Binding-site contacts:
Ligand atom O7 contacts residue ASN116 of chain 1.C at 3.2 Å (h-bond).
Ligand atom C8 contacts residue ASP288 of chain 1.C at 3.3 Å.
Ligand atom C2 contacts residue ASN116 of chain 1.C at 2.5 Å.
Ligand atom C4 contacts residue ASN116 of chain 1.C at 4.3 Å.
Ligand atom C3 contacts residue ASN116 of chain 1.C at 3.9 Å.
Ligand atom C8 contacts residue ASN104 of chain 1.C at 3.4 Å.
Ligand atom C5 contacts residue TYR133 of chain 1.C at 4.2 Å (hydrophobic).
Ligand atom C7 contacts residue ASP288 of chain 1.C at 4.5 Å.
Ligand atom O7 contacts residue VAL102 of chain 1.C at 4.3 Å.
Ligand atom C1 contacts residue ASN116 of chain 1.C at 1.5 Å.
Ligand atom O5 contacts residue ASN116 of chain 1.C at 2.4 Å (h-bond).
Ligand atom C8 contacts residue TYR133 of chain 1.C at 3.5 Å (hydrophobic).
Ligand atom C8 contacts residue VAL102 of chain 1.C at 4.3 Å (hydrophobic).
Ligand atom C6 contacts residue TYR133 of chain 1.C at 3.8 Å (hydrophobic).
Ligand atom C7 contacts residue ASN104 of chain 1.C at 3.5 Å.
Ligand atom C5 contacts residue ASN116 of chain 1.C at 3.7 Å.
Ligand atom C7 contacts residue ASN116 of chain 1.C at 3.4 Å.
Ligand atom O7 contacts residue ASN104 of chain 1.C at 3.1 Å (h-bond).
Ligand atom N2 contacts residue ASN116 of chain 1.C at 2.9 Å (h-bond).
Ligand atom O5 contacts residue TYR133 of chain 1.C at 4.5 Å.

The protein below binds the small molecule below.
Small molecule (SMILES): CC(=O)N[C@H]1[C@H](O[C@H]2[C@H](O)[C@@H](NC(C)=O)CO[C@@H]2CO)O[C@H](CO)[C@@H](O)[C@@H]1O

Sequence of chain 1.C:
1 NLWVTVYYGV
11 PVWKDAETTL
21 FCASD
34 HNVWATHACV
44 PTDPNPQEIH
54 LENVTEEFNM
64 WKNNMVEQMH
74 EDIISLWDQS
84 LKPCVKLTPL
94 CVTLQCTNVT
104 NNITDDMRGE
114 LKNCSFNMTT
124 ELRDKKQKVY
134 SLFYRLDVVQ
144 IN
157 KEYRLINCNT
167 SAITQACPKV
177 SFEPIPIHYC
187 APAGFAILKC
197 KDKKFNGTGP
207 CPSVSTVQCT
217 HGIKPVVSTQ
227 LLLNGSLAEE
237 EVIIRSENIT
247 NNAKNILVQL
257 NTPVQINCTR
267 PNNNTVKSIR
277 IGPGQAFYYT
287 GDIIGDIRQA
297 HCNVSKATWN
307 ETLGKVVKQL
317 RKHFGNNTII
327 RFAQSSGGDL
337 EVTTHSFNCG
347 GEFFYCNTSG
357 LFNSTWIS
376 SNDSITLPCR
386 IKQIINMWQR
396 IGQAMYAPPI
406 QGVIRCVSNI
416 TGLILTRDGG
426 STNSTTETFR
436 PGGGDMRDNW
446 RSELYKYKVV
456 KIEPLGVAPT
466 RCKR